The protein below binds the small molecule below.
Small molecule (SMILES): COc1ccc(C(N)=O)cc1

Binding-site contacts:
Ligand atom C8 contacts residue ARG392 of chain 1.A at 3.5 Å.
Ligand atom O2 contacts residue GLY180 of chain 1.A at 3.6 Å.
Ligand atom C1 contacts residue ARG392 of chain 1.A at 4.2 Å.
Ligand atom C7 contacts residue ASP252 of chain 1.A at 3.5 Å.
Ligand atom C5 contacts residue ARG392 of chain 1.A at 3.4 Å.
Ligand atom O2 contacts residue ASP252 of chain 1.A at 3.0 Å (salt-bridge).
Ligand atom C6 contacts residue PRO177 of chain 1.A at 3.8 Å (hydrophobic).
Ligand atom C6 contacts residue ARG392 of chain 1.A at 4.2 Å.
Ligand atom O2 contacts residue ARG392 of chain 1.A at 3.7 Å.
Ligand atom O2 contacts residue LEU176 of chain 1.A at 4.0 Å.
Ligand atom C3 contacts residue PRO177 of chain 1.A at 3.9 Å (hydrophobic).
Ligand atom C6 contacts residue ASP252 of chain 1.A at 4.4 Å.
Ligand atom C8 contacts residue LEU397 of chain 1.A at 3.9 Å (hydrophobic).
Ligand atom C1 contacts residue LEU176 of chain 1.A at 3.6 Å (hydrophobic).
Ligand atom C1 contacts residue PRO177 of chain 1.A at 4.4 Å (hydrophobic).
Ligand atom O1 contacts residue LEU176 of chain 1.A at 3.4 Å.
Ligand atom C5 contacts residue LEU176 of chain 1.A at 4.0 Å (hydrophobic).
Ligand atom C2 contacts residue GLU154 of chain 1.A at 3.6 Å.
Ligand atom C7 contacts residue LEU176 of chain 1.A at 3.8 Å (hydrophobic).
Ligand atom C2 contacts residue ARG392 of chain 1.A at 3.5 Å.
Ligand atom C7 contacts residue ARG392 of chain 1.A at 3.6 Å.
Ligand atom C7 contacts residue GLY180 of chain 1.A at 4.5 Å.
Ligand atom C8 contacts residue ASN256 of chain 1.A at 4.5 Å.
Ligand atom C4 contacts residue LEU176 of chain 1.A at 3.9 Å (hydrophobic).
Ligand atom C5 contacts residue ASP252 of chain 1.A at 3.8 Å.
Ligand atom C5 contacts residue GLU154 of chain 1.A at 4.3 Å.
Ligand atom C6 contacts residue LEU176 of chain 1.A at 3.8 Å (hydrophobic).
Ligand atom O1 contacts residue ARG392 of chain 1.A at 4.5 Å.
Ligand atom C8 contacts residue GLY180 of chain 1.A at 4.5 Å.
Ligand atom C6 contacts residue GLY180 of chain 1.A at 4.5 Å.
Ligand atom C8 contacts residue ASP252 of chain 1.A at 3.2 Å.
Ligand atom C2 contacts residue LEU176 of chain 1.A at 3.5 Å (hydrophobic).
Ligand atom O1 contacts residue GLU154 of chain 1.A at 3.8 Å.
Ligand atom C3 contacts residue LEU176 of chain 1.A at 4.0 Å (hydrophobic).
Ligand atom N1 contacts residue PRO177 of chain 1.A at 4.4 Å.

Sequence of chain 1.A:
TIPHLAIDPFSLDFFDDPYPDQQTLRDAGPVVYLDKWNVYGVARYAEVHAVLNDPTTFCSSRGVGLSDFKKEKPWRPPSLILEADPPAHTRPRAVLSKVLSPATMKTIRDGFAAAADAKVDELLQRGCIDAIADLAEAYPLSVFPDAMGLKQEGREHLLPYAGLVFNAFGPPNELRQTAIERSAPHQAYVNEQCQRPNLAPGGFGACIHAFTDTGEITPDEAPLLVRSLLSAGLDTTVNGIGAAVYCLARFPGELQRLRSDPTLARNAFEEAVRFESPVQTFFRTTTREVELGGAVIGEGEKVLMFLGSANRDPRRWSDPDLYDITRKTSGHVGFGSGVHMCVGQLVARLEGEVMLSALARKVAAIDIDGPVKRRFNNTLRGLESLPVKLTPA